This small molecule binds to this protein.
Small molecule (SMILES): O=C(O)[C@@H]1O[C@H](O[C@H]2[C@@H](OS(=O)(=O)O)O[C@@H](O)[C@H](NS(=O)(=O)O)[C@H]2O)[C@@H](OS(=O)(=O)O)[C@H](O)[C@@H]1O

Sequence of chain 43.F:
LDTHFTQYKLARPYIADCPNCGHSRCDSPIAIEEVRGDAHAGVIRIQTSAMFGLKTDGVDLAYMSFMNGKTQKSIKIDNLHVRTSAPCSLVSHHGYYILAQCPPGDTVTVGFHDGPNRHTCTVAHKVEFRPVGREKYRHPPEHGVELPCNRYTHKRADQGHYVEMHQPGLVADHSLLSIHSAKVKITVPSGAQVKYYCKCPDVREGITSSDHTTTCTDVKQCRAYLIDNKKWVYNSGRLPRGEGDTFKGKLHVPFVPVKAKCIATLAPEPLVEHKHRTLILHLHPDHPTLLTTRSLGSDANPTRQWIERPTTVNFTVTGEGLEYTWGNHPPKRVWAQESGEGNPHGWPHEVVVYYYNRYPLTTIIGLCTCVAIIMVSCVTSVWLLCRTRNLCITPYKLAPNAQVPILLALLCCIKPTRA

Binding-site contacts:
Ligand atom C6 contacts residue HIS94 of chain 43.F at 3.9 Å.
Ligand atom O6A contacts residue HIS155 of chain 43.F at 3.8 Å.
Ligand atom O6B contacts residue LYS156 of chain 43.F at 3.3 Å.
Ligand atom O6A contacts residue LEU62 of chain 43.F at 3.4 Å.
Ligand atom C2 contacts residue ALA158 of chain 43.F at 3.7 Å (hydrophobic).
Ligand atom O5 contacts residue HIS155 of chain 43.F at 3.6 Å.
Ligand atom O3 contacts residue LYS156 of chain 43.F at 3.0 Å.
Ligand atom O6A contacts residue HIS94 of chain 43.F at 3.2 Å (h-bond).
Ligand atom O3 contacts residue ARG157 of chain 43.F at 3.3 Å (salt-bridge).
Ligand atom O4 contacts residue HIS155 of chain 43.F at 3.5 Å (h-bond).
Ligand atom O5 contacts residue ARG157 of chain 43.F at 3.8 Å.
Ligand atom C4 contacts residue LYS156 of chain 43.F at 4.0 Å.
Ligand atom OAH contacts residue LEU2 of chain 43.F at 2.8 Å (h-bond).
Ligand atom C6 contacts residue SER93 of chain 43.F at 4.0 Å.
Ligand atom O5 contacts residue LYS156 of chain 43.F at 3.4 Å.
Ligand atom O4 contacts residue LYS156 of chain 43.F at 3.5 Å.
Ligand atom OAH contacts residue ARG157 of chain 43.F at 3.1 Å (salt-bridge).
Ligand atom C5 contacts residue LEU62 of chain 43.F at 3.8 Å (hydrophobic).
Ligand atom O6B contacts residue ARG157 of chain 43.F at 3.3 Å (salt-bridge).
Ligand atom OAH contacts residue THR4 of chain 43.F at 3.7 Å.
Ligand atom C5 contacts residue HIS155 of chain 43.F at 4.0 Å.
Ligand atom C3 contacts residue ARG157 of chain 43.F at 3.7 Å.
Ligand atom O3 contacts residue ALA158 of chain 43.F at 3.0 Å (h-bond).
Ligand atom OAF contacts residue ALA158 of chain 43.F at 3.3 Å.
Ligand atom O6B contacts residue LEU62 of chain 43.F at 4.0 Å.
Ligand atom O6B contacts residue HIS94 of chain 43.F at 4.0 Å.
Ligand atom C3 contacts residue LYS156 of chain 43.F at 4.0 Å.
Ligand atom O4 contacts residue SER93 of chain 43.F at 3.0 Å (h-bond).
Ligand atom O6A contacts residue SER93 of chain 43.F at 3.2 Å.
Ligand atom OAF contacts residue ARG157 of chain 43.F at 2.8 Å (salt-bridge).
Ligand atom C6 contacts residue LEU62 of chain 43.F at 3.5 Å (hydrophobic).
Ligand atom O5B contacts residue LYS156 of chain 43.F at 3.3 Å.
Ligand atom OBI contacts residue LYS156 of chain 43.F at 4.0 Å.
Ligand atom SAG contacts residue ARG157 of chain 43.F at 3.6 Å (salt-bridge).
Ligand atom C3 contacts residue ALA158 of chain 43.F at 4.0 Å (hydrophobic).
Ligand atom O6B contacts residue HIS155 of chain 43.F at 3.3 Å (h-bond).
Ligand atom C6 contacts residue HIS155 of chain 43.F at 3.4 Å.
Ligand atom SAG contacts residue THR4 of chain 43.F at 3.9 Å.
Ligand atom OAF contacts residue THR4 of chain 43.F at 2.9 Å (h-bond).
Ligand atom OAH contacts residue ASP3 of chain 43.F at 4.0 Å.